Sequence of chain 1.C:
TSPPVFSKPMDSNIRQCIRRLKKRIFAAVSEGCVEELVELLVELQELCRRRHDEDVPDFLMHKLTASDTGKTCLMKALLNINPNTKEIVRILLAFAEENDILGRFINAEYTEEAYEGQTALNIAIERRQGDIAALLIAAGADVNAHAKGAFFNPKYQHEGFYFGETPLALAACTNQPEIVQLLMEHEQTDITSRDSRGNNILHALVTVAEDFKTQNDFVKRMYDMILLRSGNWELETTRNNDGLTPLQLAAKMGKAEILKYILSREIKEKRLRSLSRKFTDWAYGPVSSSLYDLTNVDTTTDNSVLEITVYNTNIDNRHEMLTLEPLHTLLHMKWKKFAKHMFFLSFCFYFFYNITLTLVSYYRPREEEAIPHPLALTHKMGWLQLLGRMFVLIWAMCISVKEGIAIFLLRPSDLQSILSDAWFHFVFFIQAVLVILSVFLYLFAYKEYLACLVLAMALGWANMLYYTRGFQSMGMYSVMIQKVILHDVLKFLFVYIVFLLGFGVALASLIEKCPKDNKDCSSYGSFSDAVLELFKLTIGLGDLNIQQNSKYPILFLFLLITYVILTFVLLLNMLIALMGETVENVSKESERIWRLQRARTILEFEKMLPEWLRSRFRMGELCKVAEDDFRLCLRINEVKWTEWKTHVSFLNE

Binding-site contacts:
Ligand atom C17 contacts residue TRP521 of chain 1.C at 3.9 Å (hydrophobic).
Ligand atom O21 contacts residue ASN561 of chain 1.C at 2.7 Å (h-bond).
Ligand atom O15 contacts residue TRP521 of chain 1.C at 4.3 Å.
Ligand atom C3 contacts residue TRP521 of chain 1.C at 3.9 Å (hydrophobic).
Ligand atom C9 contacts residue ALA560 of chain 1.C at 3.9 Å (hydrophobic).
Ligand atom C16 contacts residue TRP521 of chain 1.C at 4.5 Å (hydrophobic).
Ligand atom C10 contacts residue LEU557 of chain 1.C at 3.7 Å (hydrophobic).
Ligand atom C6 contacts residue ALA560 of chain 1.C at 3.5 Å (hydrophobic).
Ligand atom C5 contacts residue ASN561 of chain 1.C at 3.1 Å.
Ligand atom C20 contacts residue PHE601 of chain 1.D at 3.3 Å (hydrophobic).
Ligand atom C5 contacts residue ALA560 of chain 1.C at 3.9 Å (hydrophobic).
Ligand atom C4 contacts residue TRP521 of chain 1.C at 4.0 Å (hydrophobic).
Ligand atom O21 contacts residue ALA560 of chain 1.C at 3.2 Å.
Ligand atom C19 contacts residue POV1 of chain 1.V at 3.3 Å.
Ligand atom C1 contacts residue LEU563 of chain 1.C at 3.7 Å (hydrophobic).
Ligand atom C6 contacts residue ASN561 of chain 1.C at 3.3 Å.
Ligand atom C1 contacts residue ALA560 of chain 1.C at 4.3 Å (hydrophobic).
Ligand atom C9 contacts residue LEU557 of chain 1.C at 3.8 Å (hydrophobic).
Ligand atom C10 contacts residue PHE601 of chain 1.D at 4.3 Å (hydrophobic).
Ligand atom C1 contacts residue ILE579 of chain 1.C at 3.7 Å (hydrophobic).
Ligand atom C20 contacts residue LEU557 of chain 1.C at 3.9 Å (hydrophobic).
Ligand atom C2 contacts residue ILE579 of chain 1.C at 3.5 Å (hydrophobic).
Ligand atom C20 contacts residue ALA556 of chain 1.C at 4.0 Å (hydrophobic).
Ligand atom C11 contacts residue LEU557 of chain 1.C at 4.2 Å (hydrophobic).
Ligand atom C18 contacts residue TRP521 of chain 1.C at 3.5 Å (hydrophobic).
Ligand atom O21 contacts residue LEU557 of chain 1.C at 3.7 Å.
Ligand atom C2 contacts residue LEU563 of chain 1.C at 4.2 Å (hydrophobic).
Ligand atom C7 contacts residue ALA560 of chain 1.C at 4.3 Å (hydrophobic).
Ligand atom C4 contacts residue ASN561 of chain 1.C at 4.3 Å.
Ligand atom C12 contacts residue THR660 of chain 1.D at 4.1 Å.
Ligand atom O15 contacts residue ILE583 of chain 1.C at 4.3 Å.
Ligand atom C19 contacts residue ILE583 of chain 1.C at 3.9 Å (hydrophobic).
Ligand atom C3 contacts residue PHE522 of chain 1.C at 3.9 Å (hydrophobic).
Ligand atom C1 contacts residue PHE597 of chain 1.D at 3.7 Å (hydrophobic).
Ligand atom C11 contacts residue THR660 of chain 1.D at 4.1 Å.

Sequence of chain 1.D:
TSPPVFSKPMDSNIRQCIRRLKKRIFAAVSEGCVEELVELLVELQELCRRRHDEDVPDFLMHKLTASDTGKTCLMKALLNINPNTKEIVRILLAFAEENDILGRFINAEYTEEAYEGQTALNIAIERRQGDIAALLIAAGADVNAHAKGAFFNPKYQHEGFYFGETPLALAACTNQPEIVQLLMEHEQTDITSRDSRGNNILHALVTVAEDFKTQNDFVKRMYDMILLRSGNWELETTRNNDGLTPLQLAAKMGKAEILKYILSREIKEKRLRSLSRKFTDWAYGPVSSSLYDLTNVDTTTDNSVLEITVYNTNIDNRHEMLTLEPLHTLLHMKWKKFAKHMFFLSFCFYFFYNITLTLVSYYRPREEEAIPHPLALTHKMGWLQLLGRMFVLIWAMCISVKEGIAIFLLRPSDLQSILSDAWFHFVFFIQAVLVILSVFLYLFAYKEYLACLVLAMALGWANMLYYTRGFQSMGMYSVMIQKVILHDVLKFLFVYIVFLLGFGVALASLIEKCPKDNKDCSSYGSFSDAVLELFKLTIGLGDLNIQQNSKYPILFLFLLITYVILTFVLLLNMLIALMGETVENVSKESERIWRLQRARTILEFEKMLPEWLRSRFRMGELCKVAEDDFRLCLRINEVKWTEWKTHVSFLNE

A small-molecule ligand and the protein it binds are described below.
Small molecule (SMILES): CCCc1cc(O)c2c(c1)OC(C)(C)[C@@H]1CCC(C)=C[C@@H]21